Sequence of chain 1.B:
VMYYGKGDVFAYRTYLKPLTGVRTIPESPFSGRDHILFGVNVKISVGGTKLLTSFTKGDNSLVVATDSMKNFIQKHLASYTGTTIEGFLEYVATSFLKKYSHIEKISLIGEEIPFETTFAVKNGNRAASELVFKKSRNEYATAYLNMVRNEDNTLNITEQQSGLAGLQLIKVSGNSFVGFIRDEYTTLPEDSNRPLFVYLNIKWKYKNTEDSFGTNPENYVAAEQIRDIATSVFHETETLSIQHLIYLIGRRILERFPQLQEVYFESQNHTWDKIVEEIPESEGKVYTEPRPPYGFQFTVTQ

Sequence of chain 1.A:
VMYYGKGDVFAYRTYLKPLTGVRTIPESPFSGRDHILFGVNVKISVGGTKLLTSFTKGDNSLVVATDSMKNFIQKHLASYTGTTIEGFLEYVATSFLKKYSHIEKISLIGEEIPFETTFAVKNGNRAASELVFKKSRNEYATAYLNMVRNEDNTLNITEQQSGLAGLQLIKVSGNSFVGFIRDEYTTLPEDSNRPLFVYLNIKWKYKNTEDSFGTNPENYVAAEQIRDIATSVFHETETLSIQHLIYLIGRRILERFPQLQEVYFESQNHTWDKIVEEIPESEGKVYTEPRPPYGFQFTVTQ

Binding-site contacts:
Ligand atom O6 contacts residue GLN243 of chain 1.B at 3.0 Å (h-bond).
Ligand atom N7 contacts residue PHE177 of chain 1.B at 3.6 Å.
Ligand atom N8 contacts residue OXY1 of chain 1.I at 3.9 Å.
Ligand atom N8 contacts residue PHE177 of chain 1.B at 3.6 Å.
Ligand atom O6 contacts residue OXY1 of chain 1.I at 3.6 Å (h-bond).
Ligand atom O6 contacts residue TYR4 of chain 1.A at 3.7 Å.
Ligand atom N3 contacts residue PHE177 of chain 1.B at 3.8 Å.
Ligand atom N7 contacts residue OXY1 of chain 1.I at 3.7 Å.
Ligand atom C5 contacts residue OXY1 of chain 1.I at 3.2 Å.
Ligand atom N3 contacts residue OXY1 of chain 1.I at 3.7 Å.
Ligand atom N7 contacts residue THR66 of chain 1.A at 2.9 Å (h-bond).
Ligand atom N1 contacts residue GLN243 of chain 1.B at 2.9 Å (h-bond).
Ligand atom C2 contacts residue OXY1 of chain 1.I at 3.8 Å.
Ligand atom C6 contacts residue GLN243 of chain 1.B at 3.7 Å.
Ligand atom C2 contacts residue ILE242 of chain 1.B at 3.9 Å (hydrophobic).
Ligand atom N7 contacts residue ALA65 of chain 1.A at 3.5 Å.
Ligand atom N1 contacts residue PHE177 of chain 1.B at 3.7 Å.
Ligand atom N1 contacts residue GLN297 of chain 1.B at 3.8 Å.
Ligand atom C4 contacts residue OXY1 of chain 1.I at 3.3 Å.
Ligand atom C2 contacts residue PHE177 of chain 1.B at 3.7 Å (hydrophobic).
Ligand atom N1 contacts residue OXY1 of chain 1.I at 3.5 Å (h-bond).
Ligand atom C6 contacts residue OXY1 of chain 1.I at 3.2 Å.
Ligand atom C6 contacts residue PHE177 of chain 1.B at 3.5 Å (hydrophobic).
Ligand atom N8 contacts residue LEU188 of chain 1.B at 3.7 Å.
Ligand atom N8 contacts residue ALA65 of chain 1.A at 3.7 Å.
Ligand atom O2 contacts residue ILE242 of chain 1.B at 2.8 Å (h-bond).
Ligand atom N9 contacts residue LEU188 of chain 1.B at 3.8 Å.
Ligand atom N3 contacts residue ARG194 of chain 1.B at 3.1 Å (salt-bridge).
Ligand atom N9 contacts residue OXY1 of chain 1.I at 3.6 Å.
Ligand atom O2 contacts residue SER241 of chain 1.B at 3.4 Å.
Ligand atom O6 contacts residue THR66 of chain 1.A at 3.7 Å.
Ligand atom C2 contacts residue ARG194 of chain 1.B at 3.5 Å.
Ligand atom C2 contacts residue GLN243 of chain 1.B at 3.7 Å.
Ligand atom C5 contacts residue PHE177 of chain 1.B at 3.3 Å (hydrophobic).
Ligand atom O2 contacts residue ARG194 of chain 1.B at 2.8 Å (salt-bridge).
Ligand atom O2 contacts residue GLN243 of chain 1.B at 3.7 Å.
Ligand atom N9 contacts residue PHE177 of chain 1.B at 3.4 Å.
Ligand atom C4 contacts residue PHE177 of chain 1.B at 3.3 Å (hydrophobic).
Ligand atom N8 contacts residue THR66 of chain 1.A at 3.4 Å (h-bond).
Ligand atom N3 contacts residue ASN269 of chain 1.B at 3.6 Å (h-bond).

A protein and the small-molecule ligand that binds it are described below.
Small molecule (SMILES): O=c1[nH]c(=O)c2nn[nH]c2[nH]1